Binding-site contacts:
Ligand atom O7 contacts residue ASN1001 of chain 1.E at 3.0 Å (h-bond).
Ligand atom C5 contacts residue ASN1001 of chain 1.E at 3.7 Å.
Ligand atom O7 contacts residue CYS1002 of chain 1.E at 4.3 Å.
Ligand atom O7 contacts residue CYS1027 of chain 1.E at 3.3 Å (h-bond).
Ligand atom C7 contacts residue CYS1027 of chain 1.E at 4.3 Å (hydrophobic).
Ligand atom C8 contacts residue ASN1001 of chain 1.E at 4.3 Å.
Ligand atom C7 contacts residue ASN1001 of chain 1.E at 3.1 Å.
Ligand atom N2 contacts residue ASN1001 of chain 1.E at 2.9 Å (h-bond).
Ligand atom C4 contacts residue ASN1001 of chain 1.E at 4.3 Å.
Ligand atom C3 contacts residue ASN1001 of chain 1.E at 3.8 Å.
Ligand atom C2 contacts residue ASN1001 of chain 1.E at 2.5 Å.
Ligand atom C1 contacts residue ASN1001 of chain 1.E at 1.4 Å.
Ligand atom O5 contacts residue ASN1001 of chain 1.E at 2.4 Å (h-bond).

Sequence of chain 1.E:
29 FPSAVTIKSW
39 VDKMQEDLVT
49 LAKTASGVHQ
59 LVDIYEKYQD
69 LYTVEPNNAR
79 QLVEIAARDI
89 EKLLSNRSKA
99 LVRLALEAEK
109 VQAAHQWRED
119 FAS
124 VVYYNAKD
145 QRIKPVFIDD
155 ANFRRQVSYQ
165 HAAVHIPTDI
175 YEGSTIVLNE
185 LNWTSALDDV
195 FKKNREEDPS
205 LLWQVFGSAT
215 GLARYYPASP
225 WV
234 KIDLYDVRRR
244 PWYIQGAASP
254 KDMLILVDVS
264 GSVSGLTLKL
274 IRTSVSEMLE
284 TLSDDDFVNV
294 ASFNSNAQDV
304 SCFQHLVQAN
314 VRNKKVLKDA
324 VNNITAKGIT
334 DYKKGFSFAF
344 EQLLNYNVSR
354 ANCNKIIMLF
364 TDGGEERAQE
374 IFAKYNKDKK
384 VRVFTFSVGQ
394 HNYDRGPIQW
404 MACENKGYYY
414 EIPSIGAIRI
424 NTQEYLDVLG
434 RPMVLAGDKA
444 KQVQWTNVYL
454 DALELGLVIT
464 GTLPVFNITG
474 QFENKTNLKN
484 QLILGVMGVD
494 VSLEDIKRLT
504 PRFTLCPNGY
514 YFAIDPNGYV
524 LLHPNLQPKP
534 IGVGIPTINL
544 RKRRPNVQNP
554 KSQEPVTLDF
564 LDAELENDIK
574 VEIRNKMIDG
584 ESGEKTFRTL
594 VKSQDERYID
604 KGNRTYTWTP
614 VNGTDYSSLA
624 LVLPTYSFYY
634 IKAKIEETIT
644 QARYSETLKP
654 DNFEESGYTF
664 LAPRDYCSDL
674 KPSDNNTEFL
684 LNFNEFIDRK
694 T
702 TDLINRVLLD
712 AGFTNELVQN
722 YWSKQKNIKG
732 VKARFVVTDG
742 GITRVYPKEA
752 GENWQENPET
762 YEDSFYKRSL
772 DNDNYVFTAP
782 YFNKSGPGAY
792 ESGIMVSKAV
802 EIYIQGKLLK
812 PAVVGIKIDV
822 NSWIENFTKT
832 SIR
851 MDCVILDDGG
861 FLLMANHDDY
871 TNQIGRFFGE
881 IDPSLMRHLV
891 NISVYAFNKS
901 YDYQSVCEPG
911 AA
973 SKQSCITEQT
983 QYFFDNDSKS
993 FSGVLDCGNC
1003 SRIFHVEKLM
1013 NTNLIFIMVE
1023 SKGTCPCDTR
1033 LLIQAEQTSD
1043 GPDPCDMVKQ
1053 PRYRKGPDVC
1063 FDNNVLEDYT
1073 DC

This protein binds this small molecule.
Small molecule (SMILES): CC(=O)N[C@@H]1[C@@H](O)[C@H](O)[C@@H](CO)O[C@H]1O